Binding-site contacts:
Ligand atom C5 contacts residue ASN165 of chain 1.A at 3.7 Å.
Ligand atom C1 contacts residue ASN165 of chain 1.A at 1.4 Å.
Ligand atom O7 contacts residue GLU132 of chain 1.A at 3.1 Å (salt-bridge).
Ligand atom O5 contacts residue GLU132 of chain 1.A at 4.0 Å.
Ligand atom O7 contacts residue ASN165 of chain 1.A at 2.9 Å (h-bond).
Ligand atom C8 contacts residue ASN165 of chain 1.A at 4.3 Å.
Ligand atom C7 contacts residue ASN165 of chain 1.A at 3.1 Å.
Ligand atom O5 contacts residue ASN165 of chain 1.A at 2.4 Å (h-bond).
Ligand atom N2 contacts residue ASN165 of chain 1.A at 2.9 Å (h-bond).
Ligand atom C5 contacts residue GLN115 of chain 1.A at 3.7 Å.
Ligand atom C2 contacts residue ASN165 of chain 1.A at 2.5 Å.
Ligand atom C6 contacts residue GLN115 of chain 1.A at 3.6 Å.
Ligand atom C1 contacts residue GLN115 of chain 1.A at 3.6 Å.
Ligand atom C1 contacts residue GLU132 of chain 1.A at 3.7 Å.
Ligand atom N2 contacts residue GLU132 of chain 1.A at 4.5 Å.
Ligand atom C2 contacts residue GLU132 of chain 1.A at 4.1 Å.
Ligand atom C4 contacts residue ASN165 of chain 1.A at 4.2 Å.
Ligand atom C7 contacts residue GLU132 of chain 1.A at 4.0 Å.
Ligand atom O5 contacts residue GLN115 of chain 1.A at 2.9 Å (h-bond).
Ligand atom C3 contacts residue ASN165 of chain 1.A at 3.8 Å.

Sequence of chain 1.A:
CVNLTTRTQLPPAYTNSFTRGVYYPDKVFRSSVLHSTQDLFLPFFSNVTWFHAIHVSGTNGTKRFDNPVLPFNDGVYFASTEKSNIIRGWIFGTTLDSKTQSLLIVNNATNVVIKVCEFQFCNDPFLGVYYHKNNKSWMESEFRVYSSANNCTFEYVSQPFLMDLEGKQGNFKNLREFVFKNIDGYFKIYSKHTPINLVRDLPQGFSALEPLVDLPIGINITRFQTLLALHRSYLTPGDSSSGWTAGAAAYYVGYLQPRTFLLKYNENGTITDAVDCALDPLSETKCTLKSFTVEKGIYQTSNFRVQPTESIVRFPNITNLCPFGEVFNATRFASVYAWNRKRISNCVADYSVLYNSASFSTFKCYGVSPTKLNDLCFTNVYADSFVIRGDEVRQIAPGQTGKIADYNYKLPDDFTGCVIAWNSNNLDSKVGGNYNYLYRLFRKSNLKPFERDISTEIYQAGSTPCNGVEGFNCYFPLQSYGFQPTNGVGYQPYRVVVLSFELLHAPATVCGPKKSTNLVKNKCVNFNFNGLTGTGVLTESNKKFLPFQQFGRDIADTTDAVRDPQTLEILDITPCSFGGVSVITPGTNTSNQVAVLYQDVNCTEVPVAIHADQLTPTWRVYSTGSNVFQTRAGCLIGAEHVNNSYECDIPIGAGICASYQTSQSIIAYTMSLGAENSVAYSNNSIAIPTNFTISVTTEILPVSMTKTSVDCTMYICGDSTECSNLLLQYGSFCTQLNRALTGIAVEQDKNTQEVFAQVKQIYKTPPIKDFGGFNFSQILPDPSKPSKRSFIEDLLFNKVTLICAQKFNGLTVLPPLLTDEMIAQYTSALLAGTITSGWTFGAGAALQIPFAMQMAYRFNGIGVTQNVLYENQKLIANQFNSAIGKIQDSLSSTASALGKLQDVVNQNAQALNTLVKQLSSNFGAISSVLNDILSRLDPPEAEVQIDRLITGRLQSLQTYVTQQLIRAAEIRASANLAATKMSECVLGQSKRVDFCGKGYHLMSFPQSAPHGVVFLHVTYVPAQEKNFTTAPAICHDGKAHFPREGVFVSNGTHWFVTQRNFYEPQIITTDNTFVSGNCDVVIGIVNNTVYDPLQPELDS

This small molecule binds to this protein.
Small molecule (SMILES): CC(=O)N[C@@H]1[C@@H](O)[C@H](O)[C@@H](CO)O[C@H]1O